Sequence of chain 1.D:
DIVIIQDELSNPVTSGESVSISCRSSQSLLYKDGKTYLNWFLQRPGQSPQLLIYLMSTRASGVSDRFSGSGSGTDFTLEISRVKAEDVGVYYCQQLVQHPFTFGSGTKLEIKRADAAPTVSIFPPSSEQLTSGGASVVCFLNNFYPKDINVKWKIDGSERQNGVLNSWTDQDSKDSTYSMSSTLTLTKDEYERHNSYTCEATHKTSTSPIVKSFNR

Sequence of chain 1.C:
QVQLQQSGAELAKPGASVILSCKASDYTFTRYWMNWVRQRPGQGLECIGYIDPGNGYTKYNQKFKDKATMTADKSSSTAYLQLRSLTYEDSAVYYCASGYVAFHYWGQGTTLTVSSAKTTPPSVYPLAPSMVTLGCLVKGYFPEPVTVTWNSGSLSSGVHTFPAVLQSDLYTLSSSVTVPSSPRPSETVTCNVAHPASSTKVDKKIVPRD

Binding-site contacts:
Ligand atom C contacts residue TYR37 of chain 1.D at 3.4 Å (hydrophobic).
Ligand atom CA contacts residue LEU96 of chain 1.D at 3.8 Å (hydrophobic).
Ligand atom O contacts residue TYR100 of chain 1.C at 3.3 Å (h-bond).
Ligand atom CG1 contacts residue TYR31 of chain 1.D at 3.7 Å (hydrophobic).
Ligand atom CA contacts residue TYR100 of chain 1.C at 3.3 Å (hydrophobic).
Ligand atom C contacts residue TYR37 of chain 1.D at 3.7 Å (hydrophobic).
Ligand atom C contacts residue TYR50 of chain 1.C at 3.7 Å (hydrophobic).
Ligand atom CA contacts residue TYR37 of chain 1.D at 3.6 Å (hydrophobic).
Ligand atom CE2 contacts residue TRP33 of chain 1.C at 3.7 Å (hydrophobic).
Ligand atom O contacts residue LEU96 of chain 1.D at 3.6 Å.
Ligand atom N contacts residue LEU96 of chain 1.D at 3.0 Å (h-bond).
Ligand atom CG contacts residue TRP33 of chain 1.C at 3.8 Å (hydrophobic).
Ligand atom O contacts residue VAL101 of chain 1.C at 3.6 Å.
Ligand atom CB contacts residue VAL97 of chain 1.D at 3.6 Å (hydrophobic).
Ligand atom N contacts residue TYR100 of chain 1.C at 3.0 Å (h-bond).
Ligand atom CB contacts residue ASP52 of chain 1.C at 3.5 Å.
Ligand atom CB contacts residue LEU96 of chain 1.D at 3.6 Å (hydrophobic).
Ligand atom CD1 contacts residue TRP33 of chain 1.C at 3.5 Å (hydrophobic).
Ligand atom CD1 contacts residue TYR100 of chain 1.C at 3.7 Å (hydrophobic).
Ligand atom CE2 contacts residue ASN35 of chain 1.C at 3.7 Å.
Ligand atom CB contacts residue TRP33 of chain 1.C at 3.5 Å (hydrophobic).
Ligand atom CG1 contacts residue TYR100 of chain 1.C at 3.2 Å (hydrophobic).
Ligand atom O contacts residue TYR32 of chain 1.C at 3.5 Å.
Ligand atom CE1 contacts residue TRP33 of chain 1.C at 3.6 Å (hydrophobic).
Ligand atom CB contacts residue PHE101 of chain 1.D at 3.8 Å (hydrophobic).
Ligand atom CB contacts residue TRP33 of chain 1.C at 3.8 Å (hydrophobic).
Ligand atom C contacts residue TYR100 of chain 1.C at 3.6 Å (hydrophobic).
Ligand atom CZ contacts residue TRP33 of chain 1.C at 3.7 Å (hydrophobic).
Ligand atom O contacts residue PHE101 of chain 1.D at 3.6 Å.
Ligand atom N contacts residue TYR37 of chain 1.D at 3.5 Å.
Ligand atom O contacts residue ALA102 of chain 1.C at 3.0 Å (h-bond).
Ligand atom O contacts residue TYR37 of chain 1.D at 3.4 Å.
Ligand atom CB contacts residue LEU96 of chain 1.D at 3.8 Å (hydrophobic).
Ligand atom N contacts residue TYR100 of chain 1.C at 3.8 Å.
Ligand atom O contacts residue ARG31 of chain 1.C at 3.5 Å (salt-bridge).
Ligand atom CG2 contacts residue TYR100 of chain 1.C at 3.4 Å (hydrophobic).
Ligand atom N contacts residue ARG31 of chain 1.C at 3.0 Å (salt-bridge).
Ligand atom C contacts residue ARG31 of chain 1.C at 3.6 Å.
Ligand atom CA contacts residue ARG31 of chain 1.C at 3.4 Å.
Ligand atom CD2 contacts residue TYR50 of chain 1.C at 3.5 Å (hydrophobic).

This small molecule binds to this protein.
Small molecule (SMILES): CC[C@H](C)[C@H](NC(=O)CNC(=O)[C@@H](NC(=O)[C@H](C)N)C(C)C)C(=O)NCC(=O)N[C@@H](C)C(=O)N[C@H](C(=O)N[C@H](C=O)Cc1ccccc1)C(C)C